Sequence of chain 1.C:
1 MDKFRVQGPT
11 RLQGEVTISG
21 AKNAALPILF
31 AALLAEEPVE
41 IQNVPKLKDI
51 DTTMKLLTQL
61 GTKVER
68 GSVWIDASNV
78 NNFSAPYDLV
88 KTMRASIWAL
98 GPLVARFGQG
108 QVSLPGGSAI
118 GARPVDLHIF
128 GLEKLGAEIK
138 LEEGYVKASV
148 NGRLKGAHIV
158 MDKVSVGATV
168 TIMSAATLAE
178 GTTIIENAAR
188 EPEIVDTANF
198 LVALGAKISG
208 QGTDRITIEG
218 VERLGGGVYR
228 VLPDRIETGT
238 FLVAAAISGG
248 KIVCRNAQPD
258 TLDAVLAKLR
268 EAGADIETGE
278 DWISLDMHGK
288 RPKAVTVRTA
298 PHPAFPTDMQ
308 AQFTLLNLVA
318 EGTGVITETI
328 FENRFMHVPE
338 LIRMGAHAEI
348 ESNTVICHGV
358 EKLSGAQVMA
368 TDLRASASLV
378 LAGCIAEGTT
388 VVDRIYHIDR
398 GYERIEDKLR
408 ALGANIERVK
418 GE

Binding-site contacts:
Ligand atom O4 contacts residue THR304 of chain 1.C at 3.4 Å.
Ligand atom O3D contacts residue ILE327 of chain 1.C at 2.7 Å (h-bond).
Ligand atom C8 contacts residue ASN23 of chain 1.C at 3.3 Å.
Ligand atom O1E contacts residue ASP305 of chain 1.C at 3.2 Å (salt-bridge).
Ligand atom N2 contacts residue PO41 of chain 1.Q at 3.0 Å (h-bond).
Ligand atom O2A contacts residue SER162 of chain 1.C at 2.8 Å (h-bond).
Ligand atom N3U contacts residue ASP123 of chain 1.C at 2.9 Å (salt-bridge).
Ligand atom O2B contacts residue ARG120 of chain 1.C at 2.9 Å (salt-bridge).
Ligand atom O1E contacts residue ARG371 of chain 1.C at 2.7 Å (salt-bridge).
Ligand atom O4U contacts residue HIS125 of chain 1.C at 3.3 Å.
Ligand atom O1 contacts residue ARG120 of chain 1.C at 3.2 Å (salt-bridge).
Ligand atom O1B contacts residue GOL1 of chain 1.U at 3.0 Å.
Ligand atom O1E contacts residue ARG331 of chain 1.C at 3.1 Å (salt-bridge).
Ligand atom C4 contacts residue ASP305 of chain 1.C at 3.4 Å.
Ligand atom O2D contacts residue ARG120 of chain 1.C at 3.2 Å.
Ligand atom O3 contacts residue ASN23 of chain 1.C at 3.3 Å (h-bond).
Ligand atom O3 contacts residue ASP305 of chain 1.C at 3.4 Å (salt-bridge).
Ligand atom N3U contacts residue PRO121 of chain 1.C at 3.3 Å (h-bond).
Ligand atom O4U contacts residue PRO121 of chain 1.C at 3.3 Å (h-bond).
Ligand atom O4U contacts residue LEU124 of chain 1.C at 2.8 Å (h-bond).
Ligand atom O2E contacts residue ASN23 of chain 1.C at 3.3 Å (h-bond).
Ligand atom C3E contacts residue PO41 of chain 1.Q at 3.2 Å.
Ligand atom O4 contacts residue ASP305 of chain 1.C at 2.6 Å (salt-bridge).
Ligand atom O7 contacts residue ASN23 of chain 1.C at 3.2 Å.
Ligand atom C3D contacts residue ILE327 of chain 1.C at 3.2 Å (hydrophobic).
Ligand atom O2E contacts residue LYS22 of chain 1.C at 2.7 Å (salt-bridge).
Ligand atom O1B contacts residue GLY164 of chain 1.C at 3.0 Å (h-bond).
Ligand atom O4U contacts residue VAL122 of chain 1.C at 3.0 Å.
Ligand atom C1E contacts residue ASP305 of chain 1.C at 3.3 Å.
Ligand atom O2U contacts residue LYS160 of chain 1.C at 3.0 Å (salt-bridge).
Ligand atom O7 contacts residue TRP95 of chain 1.C at 3.4 Å.
Ligand atom O2B contacts residue GOL1 of chain 1.U at 3.1 Å (h-bond).
Ligand atom O2E contacts residue ARG371 of chain 1.C at 3.0 Å (salt-bridge).
Ligand atom O4 contacts residue PHE328 of chain 1.C at 3.2 Å.
Ligand atom O1A contacts residue VAL163 of chain 1.C at 2.8 Å (h-bond).
Ligand atom C7 contacts residue ASN23 of chain 1.C at 3.1 Å.
Ligand atom C5U contacts residue PRO121 of chain 1.C at 3.3 Å (hydrophobic).
Ligand atom C2E contacts residue ASP305 of chain 1.C at 3.1 Å.
Ligand atom C4U contacts residue PRO121 of chain 1.C at 3.0 Å (hydrophobic).
Ligand atom O4U contacts residue ASP123 of chain 1.C at 3.2 Å (salt-bridge).

This protein binds this small molecule.
Small molecule (SMILES): C=C(O[C@H]1[C@H](O)[C@@H](CO)O[C@H](O[P](=O)(O)O[P](=O)(O)OC[C@H]2O[C@@H](n3ccc(=O)[nH]c3=O)[C@H](O)[C@@H]2O)[C@@H]1NC(C)=O)C(=O)O